The protein below binds the small molecule below.
Small molecule (SMILES): CC(=O)N[C@@H]1[C@@H](O)[C@H](O)[C@@H](CO)O[C@H]1O

Binding-site contacts:
Ligand atom O7 contacts residue ASN120 of chain 3.A at 3.6 Å.
Ligand atom C6 contacts residue THR122 of chain 3.A at 3.3 Å.
Ligand atom C1 contacts residue ASN120 of chain 3.A at 1.4 Å.
Ligand atom N2 contacts residue ASN120 of chain 3.A at 2.9 Å (h-bond).
Ligand atom O5 contacts residue THR122 of chain 3.A at 3.5 Å (h-bond).
Ligand atom O6 contacts residue THR122 of chain 3.A at 4.0 Å.
Ligand atom C4 contacts residue ASN120 of chain 3.A at 4.2 Å.
Ligand atom C5 contacts residue THR122 of chain 3.A at 3.7 Å.
Ligand atom C2 contacts residue ASN120 of chain 3.A at 2.5 Å.
Ligand atom C3 contacts residue ASN120 of chain 3.A at 3.8 Å.
Ligand atom C5 contacts residue ASN120 of chain 3.A at 3.7 Å.
Ligand atom O5 contacts residue ASN120 of chain 3.A at 2.4 Å (h-bond).
Ligand atom C1 contacts residue THR122 of chain 3.A at 4.2 Å.
Ligand atom C7 contacts residue ASN120 of chain 3.A at 3.5 Å.

Sequence of chain 3.A:
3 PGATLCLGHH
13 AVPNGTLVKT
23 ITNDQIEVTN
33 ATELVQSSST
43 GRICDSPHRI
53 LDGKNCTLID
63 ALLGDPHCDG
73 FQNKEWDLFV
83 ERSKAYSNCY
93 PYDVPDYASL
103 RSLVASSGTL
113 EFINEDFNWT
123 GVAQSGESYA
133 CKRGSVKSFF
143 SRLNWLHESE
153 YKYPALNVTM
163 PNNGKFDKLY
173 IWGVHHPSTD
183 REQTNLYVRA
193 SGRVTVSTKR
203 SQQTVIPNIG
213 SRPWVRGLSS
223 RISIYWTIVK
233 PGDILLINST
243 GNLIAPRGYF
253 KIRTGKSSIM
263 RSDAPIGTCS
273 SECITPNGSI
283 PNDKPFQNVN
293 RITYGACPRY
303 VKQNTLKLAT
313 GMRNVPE